Binding-site contacts:
Ligand atom C16 contacts residue PHE18 of chain 1.C at 3.2 Å (hydrophobic).
Ligand atom O25 contacts residue LEU21 of chain 1.C at 3.7 Å.
Ligand atom N28 contacts residue HEM1 of chain 1.V at 3.7 Å.
Ligand atom C18 contacts residue ASP228 of chain 1.C at 3.5 Å.
Ligand atom C18 contacts residue HEM1 of chain 1.V at 3.9 Å.
Ligand atom O23 contacts residue PHE220 of chain 1.C at 3.8 Å.
Ligand atom C18 contacts residue SER35 of chain 1.C at 3.9 Å.
Ligand atom N28 contacts residue HIS201 of chain 1.C at 3.7 Å.
Ligand atom C11 contacts residue PHE18 of chain 1.C at 2.6 Å (hydrophobic).
Ligand atom C12 contacts residue PHE18 of chain 1.C at 3.0 Å (hydrophobic).
Ligand atom C22 contacts residue HEM1 of chain 1.V at 3.9 Å.
Ligand atom C15 contacts residue PHE220 of chain 1.C at 3.5 Å (hydrophobic).
Ligand atom C13 contacts residue HEM1 of chain 1.V at 3.7 Å.
Ligand atom O29 contacts residue LEU197 of chain 1.C at 3.8 Å.
Ligand atom C27 contacts residue SER205 of chain 1.C at 2.6 Å.
Ligand atom C20 contacts residue SER205 of chain 1.C at 3.7 Å.
Ligand atom CL contacts residue TRP31 of chain 1.C at 3.6 Å.
Ligand atom O23 contacts residue ASP228 of chain 1.C at 2.4 Å (salt-bridge).
Ligand atom C24 contacts residue HIS201 of chain 1.C at 2.6 Å.
Ligand atom C22 contacts residue HIS201 of chain 1.C at 3.6 Å.
Ligand atom C8 contacts residue ILE42 of chain 1.C at 3.6 Å (hydrophobic).
Ligand atom C19 contacts residue HEM1 of chain 1.V at 3.5 Å.
Ligand atom F2 contacts residue ALA193 of chain 1.C at 3.8 Å.
Ligand atom F3 contacts residue LEU197 of chain 1.C at 3.6 Å.
Ligand atom C5 contacts residue PHE18 of chain 1.C at 3.4 Å (hydrophobic).
Ligand atom O25 contacts residue HIS201 of chain 1.C at 1.3 Å (h-bond).
Ligand atom C6 contacts residue PHE18 of chain 1.C at 3.2 Å (hydrophobic).
Ligand atom O25 contacts residue LEU200 of chain 1.C at 4.0 Å.
Ligand atom CL contacts residue ASP228 of chain 1.C at 3.9 Å.
Ligand atom C24 contacts residue LEU197 of chain 1.C at 3.9 Å (hydrophobic).
Ligand atom C27 contacts residue HEM1 of chain 1.V at 4.0 Å.
Ligand atom O10 contacts residue PHE18 of chain 1.C at 2.5 Å.
Ligand atom O23 contacts residue SER35 of chain 1.C at 2.9 Å (h-bond).
Ligand atom C9 contacts residue ILE42 of chain 1.C at 4.1 Å (hydrophobic).
Ligand atom C20 contacts residue HEM1 of chain 1.V at 3.6 Å.
Ligand atom C18 contacts residue PHE220 of chain 1.C at 3.8 Å (hydrophobic).
Ligand atom F3 contacts residue MET194 of chain 1.C at 3.8 Å.
Ligand atom C15 contacts residue PHE18 of chain 1.C at 4.0 Å (hydrophobic).
Ligand atom F3 contacts residue ALA193 of chain 1.C at 3.7 Å.
Ligand atom C13 contacts residue PHE18 of chain 1.C at 3.7 Å (hydrophobic).

The small molecule below binds the protein below.
Small molecule (SMILES): Cc1nc(CO)c(-c2ccc(Oc3cccc(OC(F)(F)F)c3)cc2)c(O)c1Cl

Sequence of chain 1.C:
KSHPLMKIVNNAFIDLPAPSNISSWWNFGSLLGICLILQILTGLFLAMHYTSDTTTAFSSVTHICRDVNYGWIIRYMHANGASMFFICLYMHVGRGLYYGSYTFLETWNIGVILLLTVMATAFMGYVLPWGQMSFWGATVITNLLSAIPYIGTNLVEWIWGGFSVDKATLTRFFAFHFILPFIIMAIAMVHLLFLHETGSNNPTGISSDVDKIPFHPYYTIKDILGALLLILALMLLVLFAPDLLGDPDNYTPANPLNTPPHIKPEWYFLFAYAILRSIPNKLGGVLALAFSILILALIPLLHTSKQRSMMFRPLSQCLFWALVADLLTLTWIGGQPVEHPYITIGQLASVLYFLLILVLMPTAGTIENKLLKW